Sequence of chain 1.A:
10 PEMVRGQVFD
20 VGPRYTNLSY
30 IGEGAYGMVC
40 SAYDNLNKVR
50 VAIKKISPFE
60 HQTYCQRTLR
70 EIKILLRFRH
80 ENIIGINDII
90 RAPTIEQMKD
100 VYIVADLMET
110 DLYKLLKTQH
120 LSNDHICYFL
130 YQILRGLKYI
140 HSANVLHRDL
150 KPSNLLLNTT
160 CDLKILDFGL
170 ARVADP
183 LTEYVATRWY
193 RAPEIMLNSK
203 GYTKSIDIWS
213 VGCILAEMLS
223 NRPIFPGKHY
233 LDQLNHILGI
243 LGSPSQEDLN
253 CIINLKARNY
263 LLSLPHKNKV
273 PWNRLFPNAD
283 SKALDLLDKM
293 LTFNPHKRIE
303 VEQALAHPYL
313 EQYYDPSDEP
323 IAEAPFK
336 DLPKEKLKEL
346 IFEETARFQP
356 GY

The small molecule below binds the protein below.
Small molecule (SMILES): Cc1ccc(NC(=O)c2cccc(C(F)(F)F)c2)cc1-c1ccc2nc(NC3CC3)ncc2c1

Binding-site contacts:
Ligand atom OBA contacts residue LEU165 of chain 1.A at 3.3 Å.
Ligand atom CAV contacts residue ASP166 of chain 1.A at 3.5 Å.
Ligand atom CAP contacts residue GLU70 of chain 1.A at 3.4 Å.
Ligand atom N1 contacts residue MET107 of chain 1.A at 3.0 Å (h-bond).
Ligand atom CBB contacts residue MET107 of chain 1.A at 3.5 Å (hydrophobic).
Ligand atom CAZ contacts residue ASP166 of chain 1.A at 3.6 Å.
Ligand atom CAN contacts residue LYS53 of chain 1.A at 3.6 Å.
Ligand atom NAS contacts residue GLU70 of chain 1.A at 2.8 Å (salt-bridge).
Ligand atom CBB contacts residue LYS113 of chain 1.A at 3.7 Å.
Ligand atom CAR contacts residue ALA51 of chain 1.A at 3.7 Å (hydrophobic).
Ligand atom CAZ contacts residue GLU70 of chain 1.A at 3.3 Å.
Ligand atom C6 contacts residue ALA51 of chain 1.A at 3.5 Å (hydrophobic).
Ligand atom CBC contacts residue ASP110 of chain 1.A at 3.7 Å.
Ligand atom NAG contacts residue MET107 of chain 1.A at 2.9 Å (h-bond).
Ligand atom CAP contacts residue LYS53 of chain 1.A at 3.3 Å.
Ligand atom CAO contacts residue GLU70 of chain 1.A at 3.3 Å.
Ligand atom CBD contacts residue MET107 of chain 1.A at 3.7 Å (hydrophobic).
Ligand atom FBF contacts residue HIS146 of chain 1.A at 3.6 Å.
Ligand atom CAI contacts residue LEU165 of chain 1.A at 3.5 Å (hydrophobic).
Ligand atom NAS contacts residue ASP166 of chain 1.A at 3.5 Å (salt-bridge).
Ligand atom CAQ contacts residue LEU165 of chain 1.A at 3.3 Å (hydrophobic).
Ligand atom OBA contacts residue ILE83 of chain 1.A at 3.1 Å.
Ligand atom CAU contacts residue ASP166 of chain 1.A at 3.5 Å.
Ligand atom CAN contacts residue ILE102 of chain 1.A at 3.6 Å (hydrophobic).
Ligand atom NAS contacts residue LYS53 of chain 1.A at 3.3 Å (salt-bridge).
Ligand atom CAY contacts residue ASP166 of chain 1.A at 3.8 Å.
Ligand atom OBA contacts residue ASP166 of chain 1.A at 3.0 Å (salt-bridge).
Ligand atom C2 contacts residue LEU155 of chain 1.A at 3.5 Å (hydrophobic).
Ligand atom CBC contacts residue LEU155 of chain 1.A at 3.6 Å (hydrophobic).
Ligand atom FBF contacts residue ILE164 of chain 1.A at 3.7 Å.
Ligand atom NAG contacts residue LEU155 of chain 1.A at 3.7 Å.
Ligand atom C6 contacts residue ASP105 of chain 1.A at 3.4 Å.
Ligand atom CAT contacts residue ASP166 of chain 1.A at 3.3 Å.
Ligand atom CAR contacts residue ILE102 of chain 1.A at 3.5 Å (hydrophobic).
Ligand atom C5 contacts residue ALA51 of chain 1.A at 3.5 Å (hydrophobic).
Ligand atom CAJ contacts residue LEU165 of chain 1.A at 3.3 Å (hydrophobic).
Ligand atom CAH contacts residue ALA51 of chain 1.A at 3.7 Å (hydrophobic).
Ligand atom CAO contacts residue LYS53 of chain 1.A at 3.5 Å.
Ligand atom FBH contacts residue ILE82 of chain 1.A at 3.5 Å.
Ligand atom CAR contacts residue LYS53 of chain 1.A at 3.6 Å.